Binding-site contacts:
Ligand atom CAL contacts residue HIS290 of chain 1.A at 4.0 Å.
Ligand atom CAJ contacts residue HEM1 of chain 1.C at 4.4 Å.
Ligand atom OAC contacts residue LEU296 of chain 1.A at 4.5 Å.
Ligand atom CAG contacts residue ARG291 of chain 1.A at 4.5 Å.
Ligand atom CAG contacts residue HEM1 of chain 1.C at 4.0 Å.
Ligand atom CAH contacts residue LEU296 of chain 1.A at 3.7 Å (hydrophobic).
Ligand atom CAK contacts residue HEM1 of chain 1.C at 3.5 Å.
Ligand atom OAB contacts residue ARG291 of chain 1.A at 3.1 Å (salt-bridge).
Ligand atom OAB contacts residue LEU296 of chain 1.A at 3.5 Å.
Ligand atom CAN contacts residue HEM1 of chain 1.C at 4.1 Å.
Ligand atom CAM contacts residue HEM1 of chain 1.C at 3.9 Å.
Ligand atom CAL contacts residue HEM1 of chain 1.C at 3.5 Å.
Ligand atom CAO contacts residue HEM1 of chain 1.C at 3.6 Å.
Ligand atom CAF contacts residue HEM1 of chain 1.C at 3.5 Å.
Ligand atom CAI contacts residue HEM1 of chain 1.C at 4.0 Å.
Ligand atom CAM contacts residue LEU296 of chain 1.A at 4.3 Å (hydrophobic).
Ligand atom OAB contacts residue HEM1 of chain 1.C at 3.8 Å.
Ligand atom OAC contacts residue HEM1 of chain 1.C at 4.1 Å.
Ligand atom CAM contacts residue ARG291 of chain 1.A at 3.5 Å.
Ligand atom OAA contacts residue HEM1 of chain 1.C at 3.2 Å.
Ligand atom CAN contacts residue LEU296 of chain 1.A at 4.4 Å (hydrophobic).
Ligand atom OAA contacts residue HIS290 of chain 1.A at 3.1 Å (h-bond).
Ligand atom OAA contacts residue ALA248 of chain 1.A at 4.3 Å.
Ligand atom CAJ contacts residue ARG291 of chain 1.A at 3.4 Å.
Ligand atom CAG contacts residue HIS290 of chain 1.A at 3.7 Å.
Ligand atom OAE contacts residue ALA248 of chain 1.A at 4.1 Å.
Ligand atom CAH contacts residue HEM1 of chain 1.C at 4.2 Å.
Ligand atom OAD contacts residue ARG291 of chain 1.A at 2.7 Å.
Ligand atom OAE contacts residue HEM1 of chain 1.C at 2.8 Å.

Sequence of chain 1.A:
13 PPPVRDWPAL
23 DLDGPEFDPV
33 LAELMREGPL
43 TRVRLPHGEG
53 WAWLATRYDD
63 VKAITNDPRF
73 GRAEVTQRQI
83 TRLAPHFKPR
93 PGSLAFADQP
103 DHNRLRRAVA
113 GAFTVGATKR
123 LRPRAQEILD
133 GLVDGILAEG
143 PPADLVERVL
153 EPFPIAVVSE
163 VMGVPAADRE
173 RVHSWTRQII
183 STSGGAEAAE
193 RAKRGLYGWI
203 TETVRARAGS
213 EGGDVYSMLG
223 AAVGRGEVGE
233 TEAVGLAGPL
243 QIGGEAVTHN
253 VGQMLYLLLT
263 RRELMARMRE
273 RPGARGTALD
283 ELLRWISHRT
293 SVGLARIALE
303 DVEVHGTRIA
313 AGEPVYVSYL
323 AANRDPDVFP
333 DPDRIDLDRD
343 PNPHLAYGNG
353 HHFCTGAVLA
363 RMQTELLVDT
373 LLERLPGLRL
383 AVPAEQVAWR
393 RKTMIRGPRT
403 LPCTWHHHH

The small molecule below binds the protein below.
Small molecule (SMILES): Oc1cc(O)c2c(O)cc(O)c(O)c2c1